This protein binds this small molecule.
Small molecule (SMILES): CC(=O)N[C@@H]1[C@@H](O)[C@H](O)[C@@H](CO)O[C@H]1O

Binding-site contacts:
Ligand atom C6 contacts residue ASN35 of chain 1.D at 4.4 Å.
Ligand atom C1 contacts residue ASN35 of chain 1.D at 1.4 Å.
Ligand atom C8 contacts residue GLU38 of chain 1.D at 3.0 Å.
Ligand atom C1 contacts residue THR37 of chain 1.D at 4.0 Å.
Ligand atom N2 contacts residue THR37 of chain 1.D at 4.1 Å.
Ligand atom C7 contacts residue THR37 of chain 1.D at 4.3 Å.
Ligand atom C7 contacts residue GLU38 of chain 1.D at 3.3 Å.
Ligand atom O5 contacts residue THR37 of chain 1.D at 4.4 Å.
Ligand atom N2 contacts residue GLU38 of chain 1.D at 2.8 Å (salt-bridge).
Ligand atom C1 contacts residue GLU38 of chain 1.D at 3.8 Å.
Ligand atom O5 contacts residue ASN35 of chain 1.D at 2.2 Å (h-bond).
Ligand atom C4 contacts residue ASN35 of chain 1.D at 4.2 Å.
Ligand atom C2 contacts residue THR37 of chain 1.D at 3.6 Å.
Ligand atom O7 contacts residue THR37 of chain 1.D at 4.1 Å.
Ligand atom C2 contacts residue GLU38 of chain 1.D at 3.9 Å.
Ligand atom C3 contacts residue ASN35 of chain 1.D at 4.0 Å.
Ligand atom C2 contacts residue ASN35 of chain 1.D at 2.8 Å.
Ligand atom N2 contacts residue ASN35 of chain 1.D at 3.3 Å (h-bond).
Ligand atom O6 contacts residue ASN35 of chain 1.D at 4.4 Å.
Ligand atom C5 contacts residue ASN35 of chain 1.D at 3.4 Å.

Sequence of chain 1.D:
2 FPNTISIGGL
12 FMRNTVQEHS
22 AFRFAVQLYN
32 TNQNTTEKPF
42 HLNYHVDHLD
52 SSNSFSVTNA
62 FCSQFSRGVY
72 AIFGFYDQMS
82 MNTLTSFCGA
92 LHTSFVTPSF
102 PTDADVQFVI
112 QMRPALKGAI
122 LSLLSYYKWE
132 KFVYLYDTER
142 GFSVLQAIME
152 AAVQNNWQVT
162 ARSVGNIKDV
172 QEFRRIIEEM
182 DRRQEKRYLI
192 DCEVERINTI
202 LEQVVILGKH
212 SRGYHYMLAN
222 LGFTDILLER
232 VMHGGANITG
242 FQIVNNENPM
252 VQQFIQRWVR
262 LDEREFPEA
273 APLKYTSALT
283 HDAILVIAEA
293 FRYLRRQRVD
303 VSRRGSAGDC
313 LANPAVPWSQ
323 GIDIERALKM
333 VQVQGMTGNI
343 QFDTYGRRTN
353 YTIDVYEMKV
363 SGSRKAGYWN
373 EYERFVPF